Sequence of chain 1.A:
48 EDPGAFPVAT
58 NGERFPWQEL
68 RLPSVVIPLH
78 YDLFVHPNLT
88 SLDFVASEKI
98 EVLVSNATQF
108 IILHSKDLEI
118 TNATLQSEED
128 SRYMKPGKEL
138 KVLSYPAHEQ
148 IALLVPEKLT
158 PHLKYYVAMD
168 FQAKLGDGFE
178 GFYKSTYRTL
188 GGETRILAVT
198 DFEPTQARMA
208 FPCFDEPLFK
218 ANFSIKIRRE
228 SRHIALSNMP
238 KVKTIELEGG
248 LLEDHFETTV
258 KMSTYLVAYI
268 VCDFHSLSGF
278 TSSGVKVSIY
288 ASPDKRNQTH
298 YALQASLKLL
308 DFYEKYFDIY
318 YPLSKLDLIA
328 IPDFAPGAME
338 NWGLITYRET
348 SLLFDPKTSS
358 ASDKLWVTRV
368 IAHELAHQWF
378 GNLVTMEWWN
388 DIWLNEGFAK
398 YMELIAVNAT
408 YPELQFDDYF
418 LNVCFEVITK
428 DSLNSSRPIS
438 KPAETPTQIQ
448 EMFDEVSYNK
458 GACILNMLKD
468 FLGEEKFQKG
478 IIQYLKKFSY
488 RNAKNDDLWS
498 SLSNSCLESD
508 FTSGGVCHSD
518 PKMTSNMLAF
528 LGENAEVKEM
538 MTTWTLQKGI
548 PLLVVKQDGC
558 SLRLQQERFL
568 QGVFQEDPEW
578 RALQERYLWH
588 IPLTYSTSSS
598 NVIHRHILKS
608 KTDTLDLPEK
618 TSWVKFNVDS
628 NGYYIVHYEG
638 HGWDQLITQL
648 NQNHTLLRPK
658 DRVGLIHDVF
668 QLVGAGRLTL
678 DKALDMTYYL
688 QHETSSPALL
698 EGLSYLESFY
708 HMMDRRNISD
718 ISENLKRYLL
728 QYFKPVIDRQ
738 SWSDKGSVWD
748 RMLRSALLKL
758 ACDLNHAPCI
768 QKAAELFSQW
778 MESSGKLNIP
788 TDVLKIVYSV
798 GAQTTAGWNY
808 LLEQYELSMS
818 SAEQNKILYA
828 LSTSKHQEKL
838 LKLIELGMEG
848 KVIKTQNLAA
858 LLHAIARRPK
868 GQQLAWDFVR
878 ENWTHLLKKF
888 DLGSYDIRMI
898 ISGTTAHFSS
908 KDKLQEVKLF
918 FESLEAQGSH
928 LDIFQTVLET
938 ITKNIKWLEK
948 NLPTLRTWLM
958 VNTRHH

This small molecule binds to this protein.
Small molecule (SMILES): CC(=O)N[C@@H]1[C@@H](O)[C@H](O)[C@@H](CO)O[C@H]1O

Binding-site contacts:
Ligand atom C8 contacts residue GLN649 of chain 1.A at 4.5 Å.
Ligand atom C5 contacts residue ASN650 of chain 1.A at 3.7 Å.
Ligand atom C4 contacts residue ASN650 of chain 1.A at 4.2 Å.
Ligand atom O5 contacts residue ASN650 of chain 1.A at 2.4 Å (h-bond).
Ligand atom C1 contacts residue ASN650 of chain 1.A at 1.4 Å.
Ligand atom N2 contacts residue ASN650 of chain 1.A at 2.9 Å (h-bond).
Ligand atom C6 contacts residue LEU653 of chain 1.A at 4.3 Å (hydrophobic).
Ligand atom C1 contacts residue THR652 of chain 1.A at 4.0 Å.
Ligand atom C2 contacts residue ASN650 of chain 1.A at 2.5 Å.
Ligand atom O6 contacts residue LEU653 of chain 1.A at 4.5 Å.
Ligand atom O7 contacts residue ASN650 of chain 1.A at 3.2 Å (h-bond).
Ligand atom C7 contacts residue ASN650 of chain 1.A at 3.2 Å.
Ligand atom O5 contacts residue LEU653 of chain 1.A at 3.8 Å.
Ligand atom C8 contacts residue ASN650 of chain 1.A at 3.9 Å.
Ligand atom C3 contacts residue ASN650 of chain 1.A at 3.8 Å.